This protein binds this small molecule.
Small molecule (SMILES): Cc1ccncc1NC(=O)Cc1cccc(C2CC2)c1

Sequence of chain 1.A:
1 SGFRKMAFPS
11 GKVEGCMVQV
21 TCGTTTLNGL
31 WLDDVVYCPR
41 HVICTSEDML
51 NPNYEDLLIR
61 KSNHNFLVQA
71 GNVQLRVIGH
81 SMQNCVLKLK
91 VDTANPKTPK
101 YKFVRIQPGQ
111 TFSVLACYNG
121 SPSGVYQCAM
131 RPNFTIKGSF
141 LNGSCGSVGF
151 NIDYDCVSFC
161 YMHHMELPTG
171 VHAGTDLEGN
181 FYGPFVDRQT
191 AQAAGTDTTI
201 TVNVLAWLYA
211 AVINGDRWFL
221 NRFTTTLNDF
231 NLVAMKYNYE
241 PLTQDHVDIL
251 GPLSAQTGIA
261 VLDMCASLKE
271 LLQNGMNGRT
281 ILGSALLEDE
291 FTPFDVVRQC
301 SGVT

Sequence of chain 2.A:
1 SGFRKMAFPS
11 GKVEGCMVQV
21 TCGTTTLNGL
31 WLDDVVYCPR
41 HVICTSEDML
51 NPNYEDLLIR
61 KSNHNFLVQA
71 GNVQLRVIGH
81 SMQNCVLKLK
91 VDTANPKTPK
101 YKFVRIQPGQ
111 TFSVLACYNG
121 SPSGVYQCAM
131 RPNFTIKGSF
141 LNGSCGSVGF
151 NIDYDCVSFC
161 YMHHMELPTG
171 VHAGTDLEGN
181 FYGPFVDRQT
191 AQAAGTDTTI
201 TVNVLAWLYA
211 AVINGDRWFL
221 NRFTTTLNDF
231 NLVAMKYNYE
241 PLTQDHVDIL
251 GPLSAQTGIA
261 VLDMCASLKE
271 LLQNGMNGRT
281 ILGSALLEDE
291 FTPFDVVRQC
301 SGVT

Binding-site contacts:
Ligand atom C2 contacts residue GLU166 of chain 2.A at 3.4 Å.
Ligand atom C1 contacts residue GLU166 of chain 2.A at 3.6 Å.
Ligand atom C16 contacts residue ASP187 of chain 2.A at 3.5 Å.
Ligand atom C3 contacts residue LEU141 of chain 2.A at 3.9 Å (hydrophobic).
Ligand atom N contacts residue HIS163 of chain 2.A at 2.9 Å (h-bond).
Ligand atom C2 contacts residue ASN142 of chain 2.A at 3.7 Å.
Ligand atom C contacts residue GLU166 of chain 2.A at 3.5 Å.
Ligand atom C contacts residue ASN142 of chain 2.A at 3.8 Å.
Ligand atom C14 contacts residue ARG188 of chain 2.A at 3.6 Å.
Ligand atom C4 contacts residue HIS163 of chain 2.A at 3.4 Å.
Ligand atom C11 contacts residue MET49 of chain 2.A at 3.5 Å (hydrophobic).
Ligand atom C12 contacts residue MET49 of chain 2.A at 3.9 Å (hydrophobic).
Ligand atom C15 contacts residue ASP187 of chain 2.A at 3.4 Å.
Ligand atom C1 contacts residue ASN142 of chain 2.A at 3.8 Å.
Ligand atom C14 contacts residue MET165 of chain 2.A at 3.7 Å (hydrophobic).
Ligand atom C15 contacts residue HIS41 of chain 2.A at 3.4 Å.
Ligand atom C16 contacts residue HIS41 of chain 2.A at 3.5 Å.
Ligand atom C2 contacts residue LEU141 of chain 2.A at 3.6 Å (hydrophobic).
Ligand atom C11 contacts residue GLN189 of chain 2.A at 3.7 Å.
Ligand atom C14 contacts residue ASP187 of chain 2.A at 3.6 Å.
Ligand atom C4 contacts residue CYS145 of chain 2.A at 3.8 Å (hydrophobic).
Ligand atom C3 contacts residue SER1 of chain 1.A at 3.7 Å.
Ligand atom C2 contacts residue PHE140 of chain 2.A at 3.6 Å (hydrophobic).
Ligand atom C10 contacts residue GLN189 of chain 2.A at 3.5 Å.
Ligand atom C15 contacts residue TYR54 of chain 2.A at 3.8 Å (hydrophobic).
Ligand atom C16 contacts residue HIS164 of chain 2.A at 3.5 Å.
Ligand atom C5 contacts residue GLU166 of chain 2.A at 4.0 Å.
Ligand atom C10 contacts residue MET49 of chain 2.A at 3.6 Å (hydrophobic).
Ligand atom C16 contacts residue MET165 of chain 2.A at 3.6 Å (hydrophobic).
Ligand atom C3 contacts residue GLU166 of chain 2.A at 3.7 Å.
Ligand atom O contacts residue GLU166 of chain 2.A at 3.3 Å (salt-bridge).
Ligand atom C15 contacts residue MET49 of chain 2.A at 3.4 Å (hydrophobic).
Ligand atom C1 contacts residue LEU141 of chain 2.A at 3.9 Å (hydrophobic).
Ligand atom C3 contacts residue PHE140 of chain 2.A at 3.1 Å (hydrophobic).
Ligand atom N1 contacts residue CYS145 of chain 2.A at 3.8 Å.
Ligand atom C4 contacts residue GLU166 of chain 2.A at 3.9 Å.
Ligand atom N contacts residue SER144 of chain 2.A at 3.7 Å.
Ligand atom N contacts residue PHE140 of chain 2.A at 3.7 Å.
Ligand atom N contacts residue GLU166 of chain 2.A at 3.9 Å.
Ligand atom O contacts residue MET165 of chain 2.A at 3.5 Å.